Sequence of chain 1.B:
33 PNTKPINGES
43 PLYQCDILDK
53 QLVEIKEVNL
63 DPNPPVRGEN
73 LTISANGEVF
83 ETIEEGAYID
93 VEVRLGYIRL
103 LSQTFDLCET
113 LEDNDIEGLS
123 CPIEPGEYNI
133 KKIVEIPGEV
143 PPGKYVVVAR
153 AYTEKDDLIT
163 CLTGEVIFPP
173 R

Binding-site contacts:
Ligand atom N2 contacts residue ASN72 of chain 1.B at 2.9 Å (h-bond).
Ligand atom O5 contacts residue ILE135 of chain 1.B at 4.2 Å.
Ligand atom C8 contacts residue ASN72 of chain 1.B at 4.3 Å.
Ligand atom C5 contacts residue ASN72 of chain 1.B at 3.7 Å.
Ligand atom O6 contacts residue ILE135 of chain 1.B at 3.9 Å.
Ligand atom C7 contacts residue ASN72 of chain 1.B at 3.1 Å.
Ligand atom C4 contacts residue ASN72 of chain 1.B at 4.2 Å.
Ligand atom C1 contacts residue ASN72 of chain 1.B at 1.4 Å.
Ligand atom O7 contacts residue ASN72 of chain 1.B at 2.9 Å (h-bond).
Ligand atom O5 contacts residue ASN72 of chain 1.B at 2.4 Å (h-bond).
Ligand atom C2 contacts residue ASN72 of chain 1.B at 2.5 Å.
Ligand atom C3 contacts residue ASN72 of chain 1.B at 3.8 Å.

This small molecule binds to this protein.
Small molecule (SMILES): CC(=O)N[C@@H]1[C@@H](O)[C@H](O)[C@@H](CO)O[C@H]1O